Binding-site contacts:
Ligand atom C8 contacts residue THR376 of chain 1.F at 3.8 Å.
Ligand atom C5 contacts residue ASN390 of chain 1.F at 3.8 Å.
Ligand atom C8 contacts residue THR377 of chain 1.F at 4.2 Å.
Ligand atom C4 contacts residue ASN390 of chain 1.F at 4.4 Å.
Ligand atom C2 contacts residue ASN390 of chain 1.F at 2.5 Å.
Ligand atom N2 contacts residue SER392 of chain 1.F at 4.3 Å.
Ligand atom C1 contacts residue SER392 of chain 1.F at 3.5 Å.
Ligand atom O7 contacts residue ASN390 of chain 1.F at 3.3 Å (h-bond).
Ligand atom C7 contacts residue ASN390 of chain 1.F at 3.3 Å.
Ligand atom O5 contacts residue ASN390 of chain 1.F at 2.5 Å (h-bond).
Ligand atom O5 contacts residue SER392 of chain 1.F at 4.2 Å.
Ligand atom C1 contacts residue ASN390 of chain 1.F at 1.5 Å.
Ligand atom C2 contacts residue SER392 of chain 1.F at 4.4 Å.
Ligand atom C3 contacts residue ASN390 of chain 1.F at 3.9 Å.
Ligand atom C8 contacts residue ASN390 of chain 1.F at 3.9 Å.
Ligand atom N2 contacts residue ASN390 of chain 1.F at 3.0 Å (h-bond).

Sequence of chain 1.F:
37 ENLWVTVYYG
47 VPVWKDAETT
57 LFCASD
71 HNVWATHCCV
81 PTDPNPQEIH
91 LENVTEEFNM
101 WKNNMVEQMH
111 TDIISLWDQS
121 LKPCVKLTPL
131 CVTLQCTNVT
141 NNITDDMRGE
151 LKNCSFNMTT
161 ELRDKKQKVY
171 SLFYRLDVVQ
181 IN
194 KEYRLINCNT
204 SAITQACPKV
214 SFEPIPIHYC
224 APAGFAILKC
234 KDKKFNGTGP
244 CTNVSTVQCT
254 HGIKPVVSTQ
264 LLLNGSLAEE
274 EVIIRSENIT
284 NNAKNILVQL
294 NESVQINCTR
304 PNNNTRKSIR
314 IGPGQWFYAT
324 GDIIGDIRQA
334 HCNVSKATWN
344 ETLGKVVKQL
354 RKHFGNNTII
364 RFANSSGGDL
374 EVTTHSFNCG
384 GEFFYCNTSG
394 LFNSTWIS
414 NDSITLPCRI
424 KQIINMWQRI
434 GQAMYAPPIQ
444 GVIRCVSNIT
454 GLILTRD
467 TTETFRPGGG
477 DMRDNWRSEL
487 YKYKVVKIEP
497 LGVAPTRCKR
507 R

The small molecule below binds the protein below.
Small molecule (SMILES): CC(=O)N[C@@H]1[C@@H](O)[C@H](O)[C@@H](CO)O[C@H]1O